Sequence of chain 1.D:
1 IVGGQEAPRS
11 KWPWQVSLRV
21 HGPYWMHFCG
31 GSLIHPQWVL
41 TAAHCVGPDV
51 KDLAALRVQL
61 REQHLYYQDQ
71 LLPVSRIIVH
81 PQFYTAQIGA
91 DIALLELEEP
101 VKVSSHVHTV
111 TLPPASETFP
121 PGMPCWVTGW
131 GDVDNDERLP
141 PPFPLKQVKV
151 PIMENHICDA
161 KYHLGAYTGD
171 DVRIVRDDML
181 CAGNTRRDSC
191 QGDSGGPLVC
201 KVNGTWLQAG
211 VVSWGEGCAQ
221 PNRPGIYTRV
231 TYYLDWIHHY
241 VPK

Binding-site contacts:
Ligand atom C1 contacts residue CYS190 of chain 1.B at 3.3 Å (hydrophobic).
Ligand atom C14 contacts residue GLY215 of chain 1.B at 3.5 Å.
Ligand atom C6 contacts residue VAL212 of chain 1.B at 3.8 Å (hydrophobic).
Ligand atom C2 contacts residue CYS190 of chain 1.B at 3.8 Å (hydrophobic).
Ligand atom O15 contacts residue GLN191 of chain 1.B at 3.5 Å.
Ligand atom C6 contacts residue CYS190 of chain 1.B at 3.6 Å (hydrophobic).
Ligand atom C4 contacts residue GLY217 of chain 1.B at 3.5 Å.
Ligand atom N33 contacts residue ASP188 of chain 1.B at 3.0 Å (salt-bridge).
Ligand atom C10 contacts residue GLY217 of chain 1.B at 3.8 Å.
Ligand atom O37 contacts residue GLU216 of chain 1.B at 3.8 Å.
Ligand atom C4 contacts residue GLY215 of chain 1.B at 3.6 Å.
Ligand atom N22 contacts residue GLY215 of chain 1.B at 3.7 Å.
Ligand atom C17 contacts residue GLY217 of chain 1.B at 3.7 Å.
Ligand atom C6 contacts residue SER189 of chain 1.B at 3.5 Å.
Ligand atom C13 contacts residue GLY215 of chain 1.B at 3.9 Å.
Ligand atom C17 contacts residue GLY215 of chain 1.B at 3.3 Å.
Ligand atom C15 contacts residue TRP214 of chain 1.B at 3.2 Å (hydrophobic).
Ligand atom O15 contacts residue SER194 of chain 1.B at 3.7 Å.
Ligand atom C15 contacts residue GLY225 of chain 1.B at 3.7 Å.
Ligand atom O37 contacts residue GLY215 of chain 1.B at 3.7 Å.
Ligand atom C23 contacts residue TRP214 of chain 1.B at 3.8 Å (hydrophobic).
Ligand atom C5 contacts residue SER189 of chain 1.B at 3.9 Å.
Ligand atom C8 contacts residue GLN191 of chain 1.B at 3.9 Å.
Ligand atom C23 contacts residue GLN87 of chain 1.B at 3.7 Å.
Ligand atom C22 contacts residue GLN87 of chain 1.B at 3.9 Å.
Ligand atom C24 contacts residue TYR84 of chain 1.D at 3.6 Å (hydrophobic).
Ligand atom N33 contacts residue SER189 of chain 1.B at 2.6 Å (h-bond).
Ligand atom C19 contacts residue GLY215 of chain 1.B at 3.3 Å.
Ligand atom N33 contacts residue GLY217 of chain 1.B at 3.4 Å (h-bond).
Ligand atom C4 contacts residue TRP214 of chain 1.B at 3.6 Å (hydrophobic).
Ligand atom C24 contacts residue THR85 of chain 1.D at 3.6 Å.
Ligand atom C2 contacts residue SER194 of chain 1.B at 3.9 Å.
Ligand atom C1 contacts residue SER194 of chain 1.B at 3.6 Å.
Ligand atom C1 contacts residue GLN191 of chain 1.B at 3.8 Å.
Ligand atom C23 contacts residue TYR84 of chain 1.D at 3.6 Å (hydrophobic).
Ligand atom C5 contacts residue TRP214 of chain 1.B at 3.6 Å (hydrophobic).
Ligand atom C15 contacts residue GLY217 of chain 1.B at 3.9 Å.
Ligand atom C15 contacts residue SER189 of chain 1.B at 3.7 Å.
Ligand atom O37 contacts residue GLY217 of chain 1.B at 3.0 Å (h-bond).
Ligand atom C2 contacts residue GLN191 of chain 1.B at 3.7 Å.

The small molecule below binds the protein below.
Small molecule (SMILES): NCc1ccc2c(c1)C1(CCN(C(=O)C=Cc3ccccc3)CC1)CO2

Sequence of chain 1.B:
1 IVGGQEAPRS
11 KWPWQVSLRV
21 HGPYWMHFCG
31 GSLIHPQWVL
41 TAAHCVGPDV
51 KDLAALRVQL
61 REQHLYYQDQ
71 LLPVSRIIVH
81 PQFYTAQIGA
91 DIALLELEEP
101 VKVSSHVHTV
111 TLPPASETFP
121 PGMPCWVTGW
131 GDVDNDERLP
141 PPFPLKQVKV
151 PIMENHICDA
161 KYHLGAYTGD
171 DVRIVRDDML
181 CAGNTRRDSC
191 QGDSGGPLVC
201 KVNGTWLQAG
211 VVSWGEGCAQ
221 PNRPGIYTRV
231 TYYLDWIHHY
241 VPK